This protein binds this small molecule.
Small molecule (SMILES): CC(=O)N[C@H]1[C@H](O[C@H]2[C@H](O)[C@@H](NC(C)=O)CO[C@@H]2CO)O[C@H](CO)[C@@H](O[C@@H]2O[C@H](CO)[C@@H](O)[C@H](O)[C@@H]2O)[C@@H]1O

Binding-site contacts:
Ligand atom C3 contacts residue SER419 of chain 1.A at 3.9 Å.
Ligand atom C3 contacts residue LEU418 of chain 1.A at 3.5 Å (hydrophobic).
Ligand atom C3 contacts residue ASN242 of chain 1.A at 3.8 Å.
Ligand atom O4 contacts residue LEU418 of chain 1.A at 3.5 Å (h-bond).
Ligand atom O5 contacts residue LEU418 of chain 1.A at 4.0 Å.
Ligand atom O5 contacts residue ASN242 of chain 1.A at 2.3 Å (h-bond).
Ligand atom C1 contacts residue SER419 of chain 1.A at 3.7 Å.
Ligand atom C5 contacts residue LEU418 of chain 1.A at 3.2 Å (hydrophobic).
Ligand atom C8 contacts residue LEU241 of chain 1.A at 4.4 Å (hydrophobic).
Ligand atom O7 contacts residue VAL234 of chain 1.A at 3.6 Å.
Ligand atom O3 contacts residue CYS417 of chain 1.A at 4.3 Å.
Ligand atom C8 contacts residue PHE354 of chain 1.A at 4.0 Å (hydrophobic).
Ligand atom C5 contacts residue ASP191 of chain 1.A at 4.2 Å.
Ligand atom C4 contacts residue LEU418 of chain 1.A at 3.6 Å (hydrophobic).
Ligand atom C6 contacts residue LEU418 of chain 1.A at 4.2 Å (hydrophobic).
Ligand atom C1 contacts residue LEU418 of chain 1.A at 3.8 Å (hydrophobic).
Ligand atom N2 contacts residue SER419 of chain 1.A at 3.0 Å (h-bond).
Ligand atom C7 contacts residue ASN355 of chain 1.A at 4.0 Å.
Ligand atom O7 contacts residue PRO192 of chain 1.A at 3.9 Å.
Ligand atom C7 contacts residue ASN242 of chain 1.A at 3.3 Å.
Ligand atom C2 contacts residue SER419 of chain 1.A at 3.7 Å.
Ligand atom O7 contacts residue ASN355 of chain 1.A at 4.3 Å.
Ligand atom C4 contacts residue ASN242 of chain 1.A at 4.2 Å.
Ligand atom C2 contacts residue LEU418 of chain 1.A at 4.1 Å (hydrophobic).
Ligand atom O7 contacts residue ASN242 of chain 1.A at 3.2 Å (h-bond).
Ligand atom C6 contacts residue ASN242 of chain 1.A at 4.4 Å.
Ligand atom C8 contacts residue ASN355 of chain 1.A at 3.7 Å.
Ligand atom C5 contacts residue ASN242 of chain 1.A at 3.6 Å.
Ligand atom C2 contacts residue ASN242 of chain 1.A at 2.4 Å.
Ligand atom C7 contacts residue SER419 of chain 1.A at 3.9 Å.
Ligand atom O7 contacts residue LEU418 of chain 1.A at 4.1 Å.
Ligand atom C8 contacts residue ASN242 of chain 1.A at 4.5 Å.
Ligand atom C8 contacts residue SER419 of chain 1.A at 4.0 Å.
Ligand atom C6 contacts residue ASP191 of chain 1.A at 4.3 Å.
Ligand atom N2 contacts residue ASN242 of chain 1.A at 2.9 Å (h-bond).
Ligand atom C1 contacts residue ASN242 of chain 1.A at 1.4 Å.

Sequence of chain 1.A:
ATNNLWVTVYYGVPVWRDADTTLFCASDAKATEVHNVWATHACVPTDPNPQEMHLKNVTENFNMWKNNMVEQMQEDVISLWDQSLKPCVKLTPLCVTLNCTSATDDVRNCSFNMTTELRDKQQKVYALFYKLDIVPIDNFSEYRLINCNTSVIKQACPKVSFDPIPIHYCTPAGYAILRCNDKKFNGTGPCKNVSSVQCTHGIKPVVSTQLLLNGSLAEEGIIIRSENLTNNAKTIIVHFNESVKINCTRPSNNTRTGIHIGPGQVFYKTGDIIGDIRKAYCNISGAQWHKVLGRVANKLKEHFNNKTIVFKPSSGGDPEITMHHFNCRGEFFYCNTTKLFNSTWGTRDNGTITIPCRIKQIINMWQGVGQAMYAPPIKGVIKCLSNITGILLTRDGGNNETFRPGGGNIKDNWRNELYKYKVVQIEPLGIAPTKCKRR